Sequence of chain 2.C:
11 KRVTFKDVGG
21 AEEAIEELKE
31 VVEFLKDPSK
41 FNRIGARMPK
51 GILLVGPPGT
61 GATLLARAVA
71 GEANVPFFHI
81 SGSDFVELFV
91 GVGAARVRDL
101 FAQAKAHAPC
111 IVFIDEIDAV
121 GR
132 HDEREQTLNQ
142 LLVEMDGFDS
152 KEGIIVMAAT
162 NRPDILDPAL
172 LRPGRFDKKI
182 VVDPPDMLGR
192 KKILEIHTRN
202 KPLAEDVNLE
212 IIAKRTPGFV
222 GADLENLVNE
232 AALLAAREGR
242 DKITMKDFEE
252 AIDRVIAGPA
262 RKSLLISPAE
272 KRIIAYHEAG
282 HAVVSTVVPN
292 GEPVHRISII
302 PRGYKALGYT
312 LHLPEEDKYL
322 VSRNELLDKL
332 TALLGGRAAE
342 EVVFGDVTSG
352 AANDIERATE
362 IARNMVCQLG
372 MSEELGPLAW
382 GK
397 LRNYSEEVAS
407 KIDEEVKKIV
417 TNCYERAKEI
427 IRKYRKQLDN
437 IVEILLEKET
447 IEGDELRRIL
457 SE

Binding-site contacts:
Ligand atom CAN contacts residue SER350 of chain 2.B at 3.2 Å.
Ligand atom OAF contacts residue GLY351 of chain 2.B at 3.9 Å.
Ligand atom OAG contacts residue LEU308 of chain 2.B at 3.0 Å (h-bond).
Ligand atom CAA contacts residue GLY351 of chain 2.B at 3.2 Å.
Ligand atom CBG contacts residue LYS306 of chain 2.B at 3.8 Å.
Ligand atom CAR contacts residue LYS306 of chain 2.B at 3.1 Å.
Ligand atom CA contacts residue TYR320 of chain 2.C at 3.3 Å (hydrophobic).
Ligand atom NAT contacts residue GLY309 of chain 2.B at 3.7 Å.
Ligand atom CAX contacts residue GLU279 of chain 2.B at 3.7 Å.
Ligand atom OAG contacts residue ALA307 of chain 2.B at 3.5 Å.
Ligand atom CAB contacts residue LEU308 of chain 2.B at 3.5 Å (hydrophobic).
Ligand atom OAF contacts residue ZN1 of chain 2.F at 2.1 Å.
Ligand atom CB contacts residue TYR320 of chain 2.C at 3.5 Å (hydrophobic).
Ligand atom CBF contacts residue GLY351 of chain 2.B at 3.8 Å.
Ligand atom OAI contacts residue HIS282 of chain 2.B at 3.0 Å (h-bond).
Ligand atom N contacts residue LEU308 of chain 2.B at 3.9 Å.
Ligand atom CAJ contacts residue ALA353 of chain 2.B at 3.4 Å (hydrophobic).
Ligand atom CAK contacts residue ALA353 of chain 2.B at 3.4 Å (hydrophobic).
Ligand atom NAD contacts residue TYR320 of chain 2.C at 3.4 Å (h-bond).
Ligand atom N contacts residue LYS306 of chain 2.B at 3.4 Å.
Ligand atom CAX contacts residue ZN1 of chain 2.F at 2.8 Å.
Ligand atom OAI contacts residue HIS278 of chain 2.B at 3.5 Å (h-bond).
Ligand atom CAA contacts residue HIS278 of chain 2.B at 3.8 Å.
Ligand atom OAG contacts residue GLY309 of chain 2.B at 3.9 Å.
Ligand atom NAT contacts residue GLU279 of chain 2.B at 2.7 Å (salt-bridge).
Ligand atom OAH contacts residue LEU308 of chain 2.B at 3.6 Å.
Ligand atom OAH contacts residue LEU321 of chain 2.C at 3.9 Å.
Ligand atom CAZ contacts residue LEU308 of chain 2.B at 3.8 Å (hydrophobic).
Ligand atom C contacts residue TYR320 of chain 2.C at 3.6 Å (hydrophobic).
Ligand atom OAF contacts residue ASP355 of chain 2.B at 3.1 Å (salt-bridge).
Ligand atom CAX contacts residue HIS278 of chain 2.B at 3.8 Å.
Ligand atom NAT contacts residue ZN1 of chain 2.F at 2.9 Å.
Ligand atom O contacts residue LYS306 of chain 2.B at 3.9 Å.
Ligand atom OAF contacts residue HIS278 of chain 2.B at 3.0 Å (h-bond).
Ligand atom CA contacts residue LEU308 of chain 2.B at 3.9 Å (hydrophobic).
Ligand atom OAI contacts residue GLU279 of chain 2.B at 2.5 Å (salt-bridge).
Ligand atom CAS contacts residue GLU279 of chain 2.B at 3.8 Å.
Ligand atom OAI contacts residue ZN1 of chain 2.F at 2.1 Å.
Ligand atom CB contacts residue LEU308 of chain 2.B at 3.8 Å (hydrophobic).
Ligand atom CAK contacts residue SER350 of chain 2.B at 3.3 Å.

This protein binds this small molecule.
Small molecule (SMILES): CC(C)C[C@H](CC(=O)NO)C(=O)N[C@@H](Cc1ccc2ccccc2c1)C(=O)N[C@@H](C)C(N)=O

Sequence of chain 2.B:
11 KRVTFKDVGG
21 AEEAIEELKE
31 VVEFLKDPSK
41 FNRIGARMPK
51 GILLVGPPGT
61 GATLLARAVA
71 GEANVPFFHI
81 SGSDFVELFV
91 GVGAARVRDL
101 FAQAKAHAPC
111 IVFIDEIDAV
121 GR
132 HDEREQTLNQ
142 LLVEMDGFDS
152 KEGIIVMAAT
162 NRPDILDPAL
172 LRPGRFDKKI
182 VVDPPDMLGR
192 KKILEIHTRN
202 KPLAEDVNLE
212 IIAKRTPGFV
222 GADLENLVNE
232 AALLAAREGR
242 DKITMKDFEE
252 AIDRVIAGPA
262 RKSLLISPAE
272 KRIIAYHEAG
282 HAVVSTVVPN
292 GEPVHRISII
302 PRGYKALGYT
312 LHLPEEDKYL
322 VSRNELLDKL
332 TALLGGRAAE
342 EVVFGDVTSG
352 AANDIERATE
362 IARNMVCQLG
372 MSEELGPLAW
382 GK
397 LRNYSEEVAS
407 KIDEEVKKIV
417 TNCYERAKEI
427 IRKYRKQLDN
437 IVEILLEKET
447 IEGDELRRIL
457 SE